Binding-site contacts:
Ligand atom O1B contacts residue MG1 of chain 1.V at 2.3 Å.
Ligand atom O2' contacts residue THR241 of chain 1.F at 3.7 Å.
Ligand atom C5 contacts residue GLN183 of chain 1.F at 3.7 Å.
Ligand atom O2A contacts residue LYS150 of chain 1.F at 3.2 Å (salt-bridge).
Ligand atom C3' contacts residue THR241 of chain 1.F at 3.4 Å.
Ligand atom N3 contacts residue LYS198 of chain 1.F at 2.9 Å (salt-bridge).
Ligand atom N6 contacts residue GLN183 of chain 1.F at 2.9 Å (h-bond).
Ligand atom O1G contacts residue ARG222 of chain 1.F at 3.7 Å.
Ligand atom O3G contacts residue MG1 of chain 1.V at 2.1 Å.
Ligand atom C6 contacts residue GLN183 of chain 1.F at 3.7 Å.
Ligand atom C6 contacts residue LYS184 of chain 1.F at 3.6 Å.
Ligand atom C8 contacts residue ILE148 of chain 1.F at 3.8 Å (hydrophobic).
Ligand atom N7 contacts residue LYS150 of chain 1.F at 3.1 Å (salt-bridge).
Ligand atom O1B contacts residue GLU331 of chain 1.F at 2.6 Å (salt-bridge).
Ligand atom N6 contacts residue LYS184 of chain 1.F at 2.6 Å (salt-bridge).
Ligand atom N1 contacts residue TYR185 of chain 1.F at 3.6 Å.
Ligand atom C3B contacts residue ASN242 of chain 1.F at 3.1 Å.
Ligand atom N3 contacts residue TYR185 of chain 1.F at 3.7 Å.
Ligand atom C2 contacts residue LEU186 of chain 1.F at 3.5 Å (hydrophobic).
Ligand atom O3' contacts residue THR241 of chain 1.F at 2.0 Å (h-bond).
Ligand atom PG contacts residue GLU331 of chain 1.F at 3.5 Å.
Ligand atom PG contacts residue ASP318 of chain 1.F at 3.7 Å.
Ligand atom N1 contacts residue LEU186 of chain 1.F at 3.0 Å (h-bond).
Ligand atom O2A contacts residue LYS74 of chain 1.F at 3.4 Å.
Ligand atom O2' contacts residue LYS198 of chain 1.F at 3.4 Å.
Ligand atom PG contacts residue MG1 of chain 1.V at 3.6 Å.
Ligand atom C2 contacts residue TYR185 of chain 1.F at 3.7 Å (hydrophobic).
Ligand atom C8 contacts residue LYS150 of chain 1.F at 3.6 Å.
Ligand atom O3G contacts residue GLU331 of chain 1.F at 2.1 Å (salt-bridge).
Ligand atom O2G contacts residue ASP318 of chain 1.F at 2.4 Å (salt-bridge).
Ligand atom O1B contacts residue LYS74 of chain 1.F at 3.3 Å (salt-bridge).
Ligand atom PB contacts residue MG1 of chain 1.V at 3.5 Å.
Ligand atom O1A contacts residue GLU331 of chain 1.F at 3.4 Å (salt-bridge).
Ligand atom O3G contacts residue ASN333 of chain 1.F at 2.9 Å (h-bond).
Ligand atom N7 contacts residue GLN183 of chain 1.F at 3.3 Å (h-bond).
Ligand atom O2G contacts residue ARG222 of chain 1.F at 3.4 Å (salt-bridge).
Ligand atom O2G contacts residue GLU331 of chain 1.F at 3.8 Å.
Ligand atom O2' contacts residue HIS239 of chain 1.F at 3.3 Å (h-bond).
Ligand atom N7 contacts residue ILE148 of chain 1.F at 3.8 Å.
Ligand atom C2 contacts residue LYS198 of chain 1.F at 3.3 Å.

The protein below binds the small molecule below.
Small molecule (SMILES): Nc1ncnc2c1ncn2[C@@H]1O[C@H](CO[P](=O)(O)O[P](=O)(O)CP(=O)(O)O)[C@@H](O)[C@H]1O

Sequence of chain 1.F:
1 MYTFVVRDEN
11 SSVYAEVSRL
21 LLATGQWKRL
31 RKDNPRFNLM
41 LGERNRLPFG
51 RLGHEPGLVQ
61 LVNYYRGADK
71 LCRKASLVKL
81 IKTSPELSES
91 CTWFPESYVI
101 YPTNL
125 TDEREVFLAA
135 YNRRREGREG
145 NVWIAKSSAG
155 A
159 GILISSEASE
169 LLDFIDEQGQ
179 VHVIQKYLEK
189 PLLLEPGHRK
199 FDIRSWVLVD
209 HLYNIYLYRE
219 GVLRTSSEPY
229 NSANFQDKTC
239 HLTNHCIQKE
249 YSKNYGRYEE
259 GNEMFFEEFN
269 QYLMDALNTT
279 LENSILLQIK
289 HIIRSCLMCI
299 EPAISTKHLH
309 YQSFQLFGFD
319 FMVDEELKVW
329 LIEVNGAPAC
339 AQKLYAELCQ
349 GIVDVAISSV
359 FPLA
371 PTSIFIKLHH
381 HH